This small molecule binds to this protein.
Small molecule (SMILES): CC[C@H](C)[C@H](NC(=O)[C@H](CC(=O)O)NC(=O)[C@H](Cc1ccc(O)cc1)NC(=O)[C@@H](NC(=O)[C@@H]1CCCN1)[C@@H](C)CC)C(=O)N[C@H](C=O)CC(N)=O

Sequence of chain 1.A:
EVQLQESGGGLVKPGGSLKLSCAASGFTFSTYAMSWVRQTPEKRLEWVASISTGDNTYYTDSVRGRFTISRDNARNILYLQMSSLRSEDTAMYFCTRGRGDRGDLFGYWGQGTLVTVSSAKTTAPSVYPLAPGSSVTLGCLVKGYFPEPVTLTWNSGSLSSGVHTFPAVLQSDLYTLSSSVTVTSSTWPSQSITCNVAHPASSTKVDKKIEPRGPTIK

Binding-site contacts:
Ligand atom O contacts residue ARG219 of chain 1.A at 4.1 Å.
Ligand atom N contacts residue GLY218 of chain 1.B at 4.1 Å.
Ligand atom CG1 contacts residue ARG219 of chain 1.A at 3.7 Å.
Ligand atom N contacts residue PRO221 of chain 1.A at 3.1 Å.
Ligand atom CB contacts residue GLY218 of chain 1.B at 3.5 Å.
Ligand atom CG contacts residue ILE223 of chain 1.A at 3.5 Å (hydrophobic).
Ligand atom CB contacts residue PRO132 of chain 1.A at 3.7 Å (hydrophobic).
Ligand atom ND2 contacts residue PRO132 of chain 1.A at 3.4 Å.
Ligand atom CD1 contacts residue PRO221 of chain 1.A at 3.4 Å (hydrophobic).
Ligand atom O contacts residue PRO132 of chain 1.A at 2.8 Å.
Ligand atom CB contacts residue GLY220 of chain 1.A at 3.9 Å.
Ligand atom CD contacts residue ILE223 of chain 1.A at 3.5 Å (hydrophobic).
Ligand atom CA contacts residue PRO221 of chain 1.A at 3.8 Å (hydrophobic).
Ligand atom CG1 contacts residue GLY220 of chain 1.A at 3.7 Å.
Ligand atom N contacts residue PRO221 of chain 1.A at 3.6 Å.
Ligand atom N contacts residue PRO132 of chain 1.A at 4.0 Å.
Ligand atom OD1 contacts residue PRO132 of chain 1.A at 3.9 Å.
Ligand atom CB contacts residue ARG219 of chain 1.A at 3.6 Å.
Ligand atom CA contacts residue PRO132 of chain 1.A at 3.3 Å (hydrophobic).
Ligand atom CG2 contacts residue PRO132 of chain 1.A at 4.1 Å (hydrophobic).
Ligand atom CG contacts residue PRO132 of chain 1.A at 3.4 Å (hydrophobic).
Ligand atom C contacts residue GLY218 of chain 1.B at 3.9 Å.
Ligand atom C contacts residue PRO132 of chain 1.A at 3.3 Å (hydrophobic).
Ligand atom CD1 contacts residue PRO218 of chain 1.A at 4.0 Å (hydrophobic).
Ligand atom N contacts residue THR222 of chain 1.A at 3.8 Å.
Ligand atom CG2 contacts residue ARG219 of chain 1.A at 3.1 Å.
Ligand atom CD contacts residue THR222 of chain 1.A at 4.1 Å.
Ligand atom CB contacts residue GLY218 of chain 1.B at 3.7 Å.
Ligand atom ND2 contacts residue VAL142 of chain 1.A at 4.1 Å.
Ligand atom CB contacts residue VAL142 of chain 1.A at 4.1 Å (hydrophobic).
Ligand atom CG2 contacts residue GLY220 of chain 1.A at 3.0 Å.
Ligand atom CG2 contacts residue PRO221 of chain 1.A at 3.7 Å (hydrophobic).
Ligand atom CD1 contacts residue ARG219 of chain 1.A at 2.9 Å.
Ligand atom CB contacts residue PRO221 of chain 1.A at 4.0 Å (hydrophobic).
Ligand atom O contacts residue GLY218 of chain 1.B at 2.9 Å (h-bond).
Ligand atom CD1 contacts residue TRP194 of chain 1.A at 3.8 Å (hydrophobic).
Ligand atom CG2 contacts residue PRO218 of chain 1.A at 3.6 Å (hydrophobic).
Ligand atom CD1 contacts residue GLY220 of chain 1.A at 3.5 Å.
Ligand atom CB contacts residue PRO132 of chain 1.A at 3.8 Å (hydrophobic).
Ligand atom CG1 contacts residue PRO221 of chain 1.A at 3.4 Å (hydrophobic).

Sequence of chain 1.B:
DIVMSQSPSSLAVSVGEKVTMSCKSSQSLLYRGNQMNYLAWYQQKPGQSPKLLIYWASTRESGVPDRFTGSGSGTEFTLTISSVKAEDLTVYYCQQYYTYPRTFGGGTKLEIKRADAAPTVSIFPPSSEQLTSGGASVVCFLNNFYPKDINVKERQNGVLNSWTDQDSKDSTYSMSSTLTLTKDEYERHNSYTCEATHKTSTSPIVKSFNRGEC